This small molecule binds to this protein.
Small molecule (SMILES): CCc1nc(N)nc(N)c1OCCCOc1cccc(CCC(=O)O)c1

Sequence of chain 1.A:
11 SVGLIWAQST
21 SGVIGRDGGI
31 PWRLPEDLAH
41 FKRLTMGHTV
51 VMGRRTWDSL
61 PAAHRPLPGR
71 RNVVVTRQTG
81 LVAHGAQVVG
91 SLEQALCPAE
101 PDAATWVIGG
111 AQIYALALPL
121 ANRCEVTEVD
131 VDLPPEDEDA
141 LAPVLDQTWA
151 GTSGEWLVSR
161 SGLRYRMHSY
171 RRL

Binding-site contacts:
Ligand atom N25 contacts residue ILE15 of chain 1.A at 3.8 Å.
Ligand atom O18 contacts residue ILE30 of chain 1.A at 3.2 Å (h-bond).
Ligand atom C21 contacts residue ILE15 of chain 1.A at 3.7 Å (hydrophobic).
Ligand atom N25 contacts residue TRP16 of chain 1.A at 3.7 Å.
Ligand atom C12 contacts residue LEU38 of chain 1.A at 3.8 Å (hydrophobic).
Ligand atom N23 contacts residue PHE41 of chain 1.A at 3.5 Å.
Ligand atom C17 contacts residue ILE30 of chain 1.A at 3.8 Å (hydrophobic).
Ligand atom N23 contacts residue NAP1 of chain 1.B at 3.7 Å.
Ligand atom N22 contacts residue NAP1 of chain 1.B at 3.7 Å.
Ligand atom N25 contacts residue ALA17 of chain 1.A at 3.8 Å.
Ligand atom C24 contacts residue ALA17 of chain 1.A at 3.8 Å (hydrophobic).
Ligand atom N22 contacts residue PHE41 of chain 1.A at 3.7 Å.
Ligand atom C21 contacts residue PHE41 of chain 1.A at 3.6 Å (hydrophobic).
Ligand atom C04 contacts residue NAP1 of chain 1.B at 3.5 Å.
Ligand atom O19 contacts residue SER59 of chain 1.A at 3.0 Å (h-bond).
Ligand atom C03 contacts residue ASP37 of chain 1.A at 3.6 Å.
Ligand atom C12 contacts residue HIS64 of chain 1.A at 3.6 Å.
Ligand atom C24 contacts residue PHE41 of chain 1.A at 3.7 Å (hydrophobic).
Ligand atom C02 contacts residue ASP37 of chain 1.A at 3.7 Å.
Ligand atom C16 contacts residue ILE30 of chain 1.A at 3.7 Å (hydrophobic).
Ligand atom N22 contacts residue TYR114 of chain 1.A at 3.3 Å (h-bond).
Ligand atom O05 contacts residue NAP1 of chain 1.B at 3.3 Å.
Ligand atom O18 contacts residue GLY29 of chain 1.A at 3.4 Å.
Ligand atom C13 contacts residue PRO61 of chain 1.A at 3.5 Å (hydrophobic).
Ligand atom O09 contacts residue LEU60 of chain 1.A at 3.4 Å.
Ligand atom N23 contacts residue TRP16 of chain 1.A at 3.4 Å.
Ligand atom N22 contacts residue ILE108 of chain 1.A at 2.9 Å (h-bond).
Ligand atom C20 contacts residue PRO61 of chain 1.A at 3.8 Å (hydrophobic).
Ligand atom C21 contacts residue NAP1 of chain 1.B at 3.4 Å.
Ligand atom N26 contacts residue ASP37 of chain 1.A at 2.7 Å (salt-bridge).
Ligand atom C15 contacts residue PRO61 of chain 1.A at 3.5 Å (hydrophobic).
Ligand atom C08 contacts residue LEU60 of chain 1.A at 3.5 Å (hydrophobic).
Ligand atom C01 contacts residue LEU38 of chain 1.A at 3.7 Å (hydrophobic).
Ligand atom C02 contacts residue ILE30 of chain 1.A at 3.7 Å (hydrophobic).
Ligand atom C06 contacts residue PHE41 of chain 1.A at 3.6 Å (hydrophobic).
Ligand atom N25 contacts residue ASP37 of chain 1.A at 2.9 Å (salt-bridge).
Ligand atom N22 contacts residue ILE15 of chain 1.A at 2.9 Å (h-bond).
Ligand atom N23 contacts residue ILE15 of chain 1.A at 3.5 Å (h-bond).
Ligand atom C14 contacts residue PRO61 of chain 1.A at 3.5 Å (hydrophobic).
Ligand atom C24 contacts residue ASP37 of chain 1.A at 3.6 Å.